Sequence of chain 1.BA:
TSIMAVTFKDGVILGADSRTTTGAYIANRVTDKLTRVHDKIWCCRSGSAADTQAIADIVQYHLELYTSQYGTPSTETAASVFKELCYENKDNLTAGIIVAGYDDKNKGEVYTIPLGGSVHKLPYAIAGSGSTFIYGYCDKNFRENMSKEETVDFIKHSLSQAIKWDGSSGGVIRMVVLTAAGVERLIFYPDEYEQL

Sequence of chain 1.V:
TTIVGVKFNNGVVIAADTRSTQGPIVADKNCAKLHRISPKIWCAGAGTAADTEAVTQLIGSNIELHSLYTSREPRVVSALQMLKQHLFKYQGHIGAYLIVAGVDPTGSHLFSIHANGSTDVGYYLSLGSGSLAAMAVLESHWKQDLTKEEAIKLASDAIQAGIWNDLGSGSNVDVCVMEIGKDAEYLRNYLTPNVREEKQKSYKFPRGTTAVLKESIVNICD

The small molecule below binds the protein below.
Small molecule (SMILES): CC(=O)N[C@@H](CC(C)C)C(=O)N[C@@H](C)C(=O)N[C@@H](CCC(=O)O)[C@@H](O)[C@H](C)CO

Binding-site contacts:
Ligand atom C1 contacts residue SER129 of chain 1.BA at 3.4 Å.
Ligand atom O contacts residue THR20 of chain 1.BA at 3.5 Å.
Ligand atom CH3 contacts residue ASN116 of chain 1.V at 3.5 Å.
Ligand atom O contacts residue SER48 of chain 1.BA at 3.7 Å.
Ligand atom CB contacts residue THR20 of chain 1.BA at 3.7 Å.
Ligand atom C3 contacts residue THR1 of chain 1.BA at 2.5 Å.
Ligand atom CD2 contacts residue THR22 of chain 1.BA at 3.5 Å.
Ligand atom C3 contacts residue ARG19 of chain 1.BA at 3.8 Å.
Ligand atom CB contacts residue THR1 of chain 1.BA at 2.6 Å.
Ligand atom C1 contacts residue THR1 of chain 1.BA at 2.5 Å.
Ligand atom O contacts residue THR1 of chain 1.BA at 2.3 Å (h-bond).
Ligand atom N contacts residue THR1 of chain 1.BA at 3.6 Å.
Ligand atom C3 contacts residue SER168 of chain 1.BA at 3.3 Å.
Ligand atom O contacts residue SER129 of chain 1.BA at 2.9 Å (h-bond).
Ligand atom O contacts residue GLY47 of chain 1.BA at 3.0 Å (h-bond).
Ligand atom CH3 contacts residue HIS114 of chain 1.V at 3.4 Å.
Ligand atom CA contacts residue THR21 of chain 1.BA at 3.6 Å.
Ligand atom C contacts residue THR21 of chain 1.BA at 3.8 Å.
Ligand atom OE1 contacts residue ALA49 of chain 1.BA at 2.8 Å.
Ligand atom O contacts residue SER46 of chain 1.BA at 3.8 Å.
Ligand atom O contacts residue ALA49 of chain 1.BA at 3.0 Å (h-bond).
Ligand atom N contacts residue GLY47 of chain 1.BA at 3.0 Å (h-bond).
Ligand atom CA contacts residue GLY47 of chain 1.BA at 3.4 Å.
Ligand atom C contacts residue THR1 of chain 1.BA at 1.4 Å.
Ligand atom CA contacts residue THR21 of chain 1.BA at 3.8 Å.
Ligand atom N contacts residue THR21 of chain 1.BA at 2.9 Å (h-bond).
Ligand atom CA contacts residue LYS33 of chain 1.BA at 3.9 Å.
Ligand atom OE2 contacts residue ARG45 of chain 1.BA at 3.4 Å (salt-bridge).
Ligand atom CD1 contacts residue SER118 of chain 1.V at 3.6 Å.
Ligand atom C2 contacts residue THR1 of chain 1.BA at 1.5 Å.
Ligand atom O contacts residue THR1 of chain 1.BA at 2.7 Å (h-bond).
Ligand atom CG contacts residue ARG19 of chain 1.BA at 3.9 Å.
Ligand atom O contacts residue THR21 of chain 1.BA at 2.9 Å (h-bond).
Ligand atom OE1 contacts residue ARG45 of chain 1.BA at 3.7 Å.
Ligand atom C contacts residue GLY47 of chain 1.BA at 3.6 Å.
Ligand atom CG contacts residue LYS33 of chain 1.BA at 3.9 Å.
Ligand atom CB contacts residue LYS33 of chain 1.BA at 3.7 Å.
Ligand atom CA contacts residue THR1 of chain 1.BA at 2.4 Å.
Ligand atom OE2 contacts residue LYS33 of chain 1.BA at 3.5 Å.
Ligand atom CG contacts residue THR20 of chain 1.BA at 3.8 Å.